Binding-site contacts:
Ligand atom N contacts residue ASP25 of chain 1.L at 2.5 Å (salt-bridge).
Ligand atom OG1 contacts residue ALA30 of chain 1.L at 3.3 Å.
Ligand atom CG2 contacts residue GLN49 of chain 1.L at 3.3 Å.
Ligand atom C contacts residue LYS26 of chain 1.L at 3.2 Å.
Ligand atom N contacts residue ILE375 of chain 1.K at 2.8 Å (h-bond).
Ligand atom N contacts residue LYS26 of chain 1.L at 3.8 Å.
Ligand atom N contacts residue GLN49 of chain 1.L at 4.2 Å.
Ligand atom OXT contacts residue GLY28 of chain 1.L at 3.6 Å.
Ligand atom OXT contacts residue GLU29 of chain 1.L at 3.2 Å (salt-bridge).
Ligand atom N contacts residue ASN374 of chain 1.K at 2.6 Å (h-bond).
Ligand atom O contacts residue PRO27 of chain 1.L at 3.5 Å.
Ligand atom O contacts residue ILE375 of chain 1.K at 3.1 Å (h-bond).
Ligand atom CG2 contacts residue SER24 of chain 1.L at 4.2 Å.
Ligand atom C contacts residue GLU29 of chain 1.L at 4.1 Å.
Ligand atom CB contacts residue ALA30 of chain 1.L at 3.7 Å (hydrophobic).
Ligand atom CA contacts residue ASP25 of chain 1.L at 3.7 Å.
Ligand atom O contacts residue ASN374 of chain 1.K at 3.3 Å (h-bond).
Ligand atom CB contacts residue ILE375 of chain 1.K at 4.2 Å (hydrophobic).
Ligand atom CG2 contacts residue THR59 of chain 1.L at 3.5 Å.
Ligand atom O contacts residue LYS26 of chain 1.L at 3.6 Å (salt-bridge).
Ligand atom C contacts residue PRO27 of chain 1.L at 4.0 Å (hydrophobic).
Ligand atom CA contacts residue ILE375 of chain 1.K at 3.9 Å (hydrophobic).
Ligand atom CB contacts residue ASP25 of chain 1.L at 4.3 Å.
Ligand atom O contacts residue GLY28 of chain 1.L at 4.1 Å.
Ligand atom CA contacts residue GLU29 of chain 1.L at 4.3 Å.
Ligand atom OG1 contacts residue GLN49 of chain 1.L at 2.7 Å (h-bond).
Ligand atom C contacts residue ILE375 of chain 1.K at 4.1 Å (hydrophobic).
Ligand atom OG1 contacts residue ILE375 of chain 1.K at 3.6 Å.
Ligand atom C contacts residue GLY28 of chain 1.L at 4.1 Å.
Ligand atom OXT contacts residue LYS26 of chain 1.L at 3.5 Å (salt-bridge).
Ligand atom OXT contacts residue PRO27 of chain 1.L at 4.2 Å.
Ligand atom CA contacts residue ALA30 of chain 1.L at 4.2 Å (hydrophobic).
Ligand atom OXT contacts residue ALA30 of chain 1.L at 2.8 Å (h-bond).
Ligand atom CG2 contacts residue ILE23 of chain 1.L at 4.1 Å (hydrophobic).
Ligand atom CG2 contacts residue ASP25 of chain 1.L at 3.7 Å.
Ligand atom CA contacts residue LYS26 of chain 1.L at 3.2 Å.
Ligand atom CB contacts residue GLN49 of chain 1.L at 3.5 Å.
Ligand atom C contacts residue ASN374 of chain 1.K at 3.8 Å.
Ligand atom CA contacts residue ASN374 of chain 1.K at 3.6 Å.
Ligand atom C contacts residue ALA30 of chain 1.L at 3.8 Å (hydrophobic).

A protein and the small-molecule ligand that binds it are described below.
Small molecule (SMILES): C[C@@H](O)[C@H](N)C(=O)O

Sequence of chain 1.K:
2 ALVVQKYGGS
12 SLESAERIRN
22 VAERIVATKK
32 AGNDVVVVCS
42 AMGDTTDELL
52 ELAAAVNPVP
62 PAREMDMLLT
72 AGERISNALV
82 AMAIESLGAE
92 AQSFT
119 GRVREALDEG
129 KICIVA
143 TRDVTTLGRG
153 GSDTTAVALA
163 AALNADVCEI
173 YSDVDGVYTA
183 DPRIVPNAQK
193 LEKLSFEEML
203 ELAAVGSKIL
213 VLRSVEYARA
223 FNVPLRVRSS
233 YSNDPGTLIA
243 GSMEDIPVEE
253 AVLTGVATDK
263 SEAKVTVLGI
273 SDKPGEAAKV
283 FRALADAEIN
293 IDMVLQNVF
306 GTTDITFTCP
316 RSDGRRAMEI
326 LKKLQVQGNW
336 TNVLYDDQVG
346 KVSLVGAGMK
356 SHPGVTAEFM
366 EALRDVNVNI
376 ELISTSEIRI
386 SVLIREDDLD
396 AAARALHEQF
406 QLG

Sequence of chain 1.L:
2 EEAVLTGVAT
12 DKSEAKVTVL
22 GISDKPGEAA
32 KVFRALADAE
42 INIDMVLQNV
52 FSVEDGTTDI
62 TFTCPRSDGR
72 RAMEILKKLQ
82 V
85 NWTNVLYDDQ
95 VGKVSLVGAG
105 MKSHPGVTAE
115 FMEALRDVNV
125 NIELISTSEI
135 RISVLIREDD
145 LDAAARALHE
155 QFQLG